This small molecule binds to this protein.
Small molecule (SMILES): Nc1nc(=O)c2ncn([C@@H]3O[C@H](CO[P](=O)(O)O[C@H]4[C@@H](O)[C@H](n5ccc(=O)[nH]c5=O)O[C@@H]4CO[P](=O)(O)O[C@H]4[C@@H](O)[C@H](n5cnc6c(N)ncnc65)O[C@@H]4CO[P](=O)(O)O[C@H]4[C@@H](O)[C@H](n5cnc6c(N)ncnc65)O[C@@H]4CO[P](=O)(O)O[C@H]4[C@@H](O)[C@H](n5cnc6c(N)ncnc65)O[C@@H]4CO[P](=O)(O)O[C@H]4[C@@H](O)[C@H](n5cnc6c(N)ncnc65)O[C@@H]4CO[P](=O)(O)O[C@H]4[C@@H](O)[C@H](n5cnc6c(N)ncnc65)O[C@@H]4CO[P](=O)(O)O[C@H]4[C@@H](O)[C@H](n5cnc6c(N)ncnc65)O[C@@H]4CO)[C@@H](O[P](=O)(O)OC[C@H]4O[C@@H](n5ccc(=O)[nH]c5=O)[C@H](O)[C@@H]4O)[C@H]3O)c2[nH]1

Sequence of chain 1.G:
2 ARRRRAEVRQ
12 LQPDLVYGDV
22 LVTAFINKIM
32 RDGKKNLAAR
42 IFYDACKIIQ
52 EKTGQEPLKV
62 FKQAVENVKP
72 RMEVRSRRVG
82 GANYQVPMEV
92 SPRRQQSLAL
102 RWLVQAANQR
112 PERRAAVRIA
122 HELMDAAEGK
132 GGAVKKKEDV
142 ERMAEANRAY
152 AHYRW

Sequence of chain 1.M:
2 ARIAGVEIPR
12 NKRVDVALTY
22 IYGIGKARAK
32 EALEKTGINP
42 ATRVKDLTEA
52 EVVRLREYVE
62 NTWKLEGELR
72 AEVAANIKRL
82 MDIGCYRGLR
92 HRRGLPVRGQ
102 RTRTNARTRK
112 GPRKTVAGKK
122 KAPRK

Binding-site contacts:
Ligand atom N3 contacts residue ARG125 of chain 1.M at 3.9 Å.
Ligand atom O4 contacts residue LYS126 of chain 1.M at 3.9 Å.
Ligand atom C5 contacts residue ARG125 of chain 1.M at 4.4 Å.
Ligand atom OP1 contacts residue GLY81 of chain 1.G at 3.5 Å.
Ligand atom O4 contacts residue ARG125 of chain 1.M at 3.3 Å (salt-bridge).
Ligand atom C4 contacts residue ARG125 of chain 1.M at 3.6 Å.